Sequence of chain 1.B:
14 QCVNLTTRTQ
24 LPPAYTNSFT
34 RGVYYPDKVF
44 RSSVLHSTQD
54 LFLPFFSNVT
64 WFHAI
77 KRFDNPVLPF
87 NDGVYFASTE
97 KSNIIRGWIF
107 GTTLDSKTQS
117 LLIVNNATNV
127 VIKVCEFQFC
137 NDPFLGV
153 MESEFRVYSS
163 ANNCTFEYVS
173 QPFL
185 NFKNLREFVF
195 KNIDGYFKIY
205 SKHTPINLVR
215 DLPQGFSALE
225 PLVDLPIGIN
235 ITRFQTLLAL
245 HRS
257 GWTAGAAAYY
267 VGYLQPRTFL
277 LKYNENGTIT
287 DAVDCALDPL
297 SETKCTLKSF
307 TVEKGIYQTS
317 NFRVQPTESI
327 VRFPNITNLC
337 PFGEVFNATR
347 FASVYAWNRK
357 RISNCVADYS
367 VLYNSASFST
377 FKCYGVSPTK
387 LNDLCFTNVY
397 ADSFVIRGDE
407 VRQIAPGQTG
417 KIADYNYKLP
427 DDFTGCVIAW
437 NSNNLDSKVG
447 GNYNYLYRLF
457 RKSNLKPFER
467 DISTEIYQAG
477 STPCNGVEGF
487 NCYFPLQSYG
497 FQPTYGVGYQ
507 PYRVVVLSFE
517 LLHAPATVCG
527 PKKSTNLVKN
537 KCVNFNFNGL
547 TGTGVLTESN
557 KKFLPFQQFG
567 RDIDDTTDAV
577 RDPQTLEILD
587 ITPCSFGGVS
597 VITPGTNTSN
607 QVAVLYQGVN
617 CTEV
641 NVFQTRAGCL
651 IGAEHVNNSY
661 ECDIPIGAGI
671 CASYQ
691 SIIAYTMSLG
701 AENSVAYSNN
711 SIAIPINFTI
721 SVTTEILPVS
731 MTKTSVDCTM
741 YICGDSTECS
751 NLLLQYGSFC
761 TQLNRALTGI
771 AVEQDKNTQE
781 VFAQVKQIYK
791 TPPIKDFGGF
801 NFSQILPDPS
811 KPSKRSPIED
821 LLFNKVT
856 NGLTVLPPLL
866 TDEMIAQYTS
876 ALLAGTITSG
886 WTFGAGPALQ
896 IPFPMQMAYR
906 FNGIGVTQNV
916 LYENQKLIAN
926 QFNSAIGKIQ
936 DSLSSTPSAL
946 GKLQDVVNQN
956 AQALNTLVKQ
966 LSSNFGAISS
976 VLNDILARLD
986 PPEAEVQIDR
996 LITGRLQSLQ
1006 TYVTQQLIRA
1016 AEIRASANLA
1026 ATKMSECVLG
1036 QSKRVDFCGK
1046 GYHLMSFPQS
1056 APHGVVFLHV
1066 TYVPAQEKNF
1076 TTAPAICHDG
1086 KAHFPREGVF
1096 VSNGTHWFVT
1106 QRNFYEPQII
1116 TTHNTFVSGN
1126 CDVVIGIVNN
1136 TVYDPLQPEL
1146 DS

Binding-site contacts:
Ligand atom O5 contacts residue GLU132 of chain 1.B at 4.0 Å.
Ligand atom C6 contacts residue ASN164 of chain 1.B at 3.6 Å.
Ligand atom O6 contacts residue ASN165 of chain 1.B at 4.1 Å.
Ligand atom C5 contacts residue ASN165 of chain 1.B at 3.7 Å.
Ligand atom O7 contacts residue ASN165 of chain 1.B at 3.5 Å (h-bond).
Ligand atom C5 contacts residue ASN164 of chain 1.B at 3.9 Å.
Ligand atom C4 contacts residue ASN165 of chain 1.B at 4.3 Å.
Ligand atom O5 contacts residue ASN164 of chain 1.B at 3.2 Å (h-bond).
Ligand atom N2 contacts residue ASN165 of chain 1.B at 2.9 Å (h-bond).
Ligand atom O6 contacts residue ASN164 of chain 1.B at 3.5 Å (h-bond).
Ligand atom O5 contacts residue ASN165 of chain 1.B at 2.4 Å (h-bond).
Ligand atom C3 contacts residue ASN165 of chain 1.B at 3.8 Å.
Ligand atom C8 contacts residue ASN165 of chain 1.B at 4.5 Å.
Ligand atom C1 contacts residue ASN164 of chain 1.B at 4.1 Å.
Ligand atom C1 contacts residue GLU132 of chain 1.B at 3.4 Å.
Ligand atom C7 contacts residue ASN165 of chain 1.B at 3.4 Å.
Ligand atom C2 contacts residue ASN165 of chain 1.B at 2.5 Å.
Ligand atom C1 contacts residue ASN165 of chain 1.B at 1.4 Å.

A small-molecule ligand and the protein it binds are described below.
Small molecule (SMILES): CC(=O)N[C@@H]1[C@@H](O)[C@H](O)[C@@H](CO)O[C@H]1O